This small molecule binds to this protein.
Small molecule (SMILES): CC(=O)N[C@H]1[C@H](O[C@H]2[C@H](O)[C@@H](NC(C)=O)CO[C@@H]2CO)O[C@H](CO)[C@@H](O[C@@H]2O[C@H](CO[C@H]3O[C@H](CO)[C@@H](O)[C@H](O)[C@@H]3O)[C@@H](O)[C@H](O[C@H]3O[C@H](CO)[C@@H](O)[C@H](O)[C@@H]3O)[C@@H]2O)[C@@H]1O

Sequence of chain 1.B:
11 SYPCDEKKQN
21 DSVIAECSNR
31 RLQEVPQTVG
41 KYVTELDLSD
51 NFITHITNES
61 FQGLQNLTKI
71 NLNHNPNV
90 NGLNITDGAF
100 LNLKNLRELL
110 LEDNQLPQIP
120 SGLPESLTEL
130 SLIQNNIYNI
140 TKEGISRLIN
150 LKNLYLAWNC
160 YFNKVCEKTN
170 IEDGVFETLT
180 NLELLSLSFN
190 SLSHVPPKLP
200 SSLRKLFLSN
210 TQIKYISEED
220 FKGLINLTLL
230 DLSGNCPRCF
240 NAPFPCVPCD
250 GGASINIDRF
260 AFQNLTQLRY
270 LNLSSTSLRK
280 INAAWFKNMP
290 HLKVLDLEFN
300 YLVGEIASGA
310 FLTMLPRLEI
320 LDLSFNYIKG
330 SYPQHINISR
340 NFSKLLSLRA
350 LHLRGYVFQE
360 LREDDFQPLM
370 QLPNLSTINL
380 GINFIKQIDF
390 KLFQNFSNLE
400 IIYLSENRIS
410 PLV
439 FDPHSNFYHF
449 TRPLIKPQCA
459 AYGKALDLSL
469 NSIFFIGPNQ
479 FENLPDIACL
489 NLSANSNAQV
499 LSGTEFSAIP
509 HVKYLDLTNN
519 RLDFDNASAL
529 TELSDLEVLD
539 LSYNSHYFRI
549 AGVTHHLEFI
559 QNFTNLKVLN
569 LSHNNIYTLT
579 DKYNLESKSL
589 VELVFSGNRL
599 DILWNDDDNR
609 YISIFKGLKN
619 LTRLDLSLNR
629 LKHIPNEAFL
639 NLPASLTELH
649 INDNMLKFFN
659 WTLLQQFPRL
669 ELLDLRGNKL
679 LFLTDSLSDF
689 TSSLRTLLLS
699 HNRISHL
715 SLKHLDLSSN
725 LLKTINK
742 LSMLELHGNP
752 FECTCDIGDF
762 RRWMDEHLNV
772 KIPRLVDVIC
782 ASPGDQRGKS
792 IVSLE

Binding-site contacts:
Ligand atom O5 contacts residue GLN456 of chain 1.B at 3.5 Å (h-bond).
Ligand atom C8 contacts residue ASP538 of chain 1.B at 3.9 Å.
Ligand atom O7 contacts residue LYS454 of chain 1.B at 3.3 Å (salt-bridge).
Ligand atom C6 contacts residue GLN456 of chain 1.B at 4.1 Å.
Ligand atom O7 contacts residue GLN456 of chain 1.B at 3.0 Å.
Ligand atom C3 contacts residue ASP538 of chain 1.B at 4.0 Å.
Ligand atom C7 contacts residue TYR512 of chain 1.B at 3.6 Å (hydrophobic).
Ligand atom C3 contacts residue ASN568 of chain 1.B at 3.8 Å.
Ligand atom C5 contacts residue ASN568 of chain 1.B at 3.6 Å.
Ligand atom C1 contacts residue ASP538 of chain 1.B at 3.7 Å.
Ligand atom C7 contacts residue ASP538 of chain 1.B at 3.8 Å.
Ligand atom C7 contacts residue GLN456 of chain 1.B at 3.6 Å.
Ligand atom O6 contacts residue VAL592 of chain 1.B at 3.6 Å.
Ligand atom O5 contacts residue VAL592 of chain 1.B at 3.6 Å.
Ligand atom C2 contacts residue LYS454 of chain 1.B at 4.0 Å.
Ligand atom O4 contacts residue LYS454 of chain 1.B at 3.6 Å.
Ligand atom C6 contacts residue GLU590 of chain 1.B at 3.3 Å.
Ligand atom C3 contacts residue GLN456 of chain 1.B at 3.5 Å.
Ligand atom C8 contacts residue VAL536 of chain 1.B at 3.8 Å (hydrophobic).
Ligand atom C6 contacts residue VAL566 of chain 1.B at 3.7 Å (hydrophobic).
Ligand atom N2 contacts residue SER540 of chain 1.B at 3.8 Å.
Ligand atom O5 contacts residue LYS454 of chain 1.B at 4.0 Å.
Ligand atom O7 contacts residue TYR512 of chain 1.B at 2.6 Å (h-bond).
Ligand atom C6 contacts residue VAL592 of chain 1.B at 4.1 Å (hydrophobic).
Ligand atom C1 contacts residue ASN568 of chain 1.B at 1.4 Å.
Ligand atom C2 contacts residue ASP538 of chain 1.B at 3.7 Å.
Ligand atom N2 contacts residue ASN568 of chain 1.B at 3.0 Å (h-bond).
Ligand atom C7 contacts residue ASN568 of chain 1.B at 3.7 Å.
Ligand atom C8 contacts residue SER540 of chain 1.B at 3.9 Å.
Ligand atom O7 contacts residue ASN568 of chain 1.B at 3.9 Å.
Ligand atom O3 contacts residue LYS454 of chain 1.B at 3.7 Å.
Ligand atom N2 contacts residue ASP538 of chain 1.B at 2.9 Å (salt-bridge).
Ligand atom O5 contacts residue ASN568 of chain 1.B at 2.3 Å (h-bond).
Ligand atom C7 contacts residue SER540 of chain 1.B at 3.8 Å.
Ligand atom O3 contacts residue GLN456 of chain 1.B at 2.3 Å (h-bond).
Ligand atom O6 contacts residue GLU590 of chain 1.B at 2.7 Å (salt-bridge).
Ligand atom C2 contacts residue GLN456 of chain 1.B at 3.8 Å.
Ligand atom C2 contacts residue ASN568 of chain 1.B at 2.4 Å.
Ligand atom C8 contacts residue TYR512 of chain 1.B at 3.8 Å (hydrophobic).
Ligand atom C4 contacts residue GLN456 of chain 1.B at 3.8 Å.